A small-molecule ligand and the protein it binds are described below.
Small molecule (SMILES): CC(C)C[C@H](NC(=O)OCC1CCC(F)(F)CC1)C(=O)N[C@@H](C[C@@H]1CCNC1=O)C(O)S(=O)(=O)O

Binding-site contacts:
Ligand atom C19 contacts residue CYS155 of chain 1.B at 3.3 Å (hydrophobic).
Ligand atom C18 contacts residue CYS155 of chain 1.B at 2.8 Å (hydrophobic).
Ligand atom F03 contacts residue HIS201 of chain 1.B at 3.6 Å.
Ligand atom C14 contacts residue HIS48 of chain 1.B at 3.8 Å.
Ligand atom N17 contacts residue GLN174 of chain 1.B at 3.0 Å (h-bond).
Ligand atom C21 contacts residue HIS173 of chain 1.B at 3.8 Å.
Ligand atom O27 contacts residue GLY153 of chain 1.B at 3.7 Å.
Ligand atom C05 contacts residue VAL200 of chain 1.B at 3.9 Å (hydrophobic).
Ligand atom C21 contacts residue PHE150 of chain 1.B at 3.8 Å (hydrophobic).
Ligand atom O25 contacts residue HIS182 of chain 1.B at 3.4 Å.
Ligand atom O27 contacts residue SER154 of chain 1.B at 3.5 Å (h-bond).
Ligand atom F01 contacts residue ALA178 of chain 1.B at 3.0 Å.
Ligand atom C21 contacts residue GLU176 of chain 1.B at 3.5 Å.
Ligand atom O25 contacts residue GLU176 of chain 1.B at 3.6 Å.
Ligand atom C31 contacts residue ALA178 of chain 1.B at 3.7 Å (hydrophobic).
Ligand atom C04 contacts residue VAL200 of chain 1.B at 3.3 Å (hydrophobic).
Ligand atom C16 contacts residue GLN174 of chain 1.B at 3.7 Å.
Ligand atom C15 contacts residue GLN174 of chain 1.B at 3.8 Å.
Ligand atom N22 contacts residue PHE150 of chain 1.B at 3.3 Å (h-bond).
Ligand atom C13 contacts residue GLN199 of chain 1.B at 3.8 Å.
Ligand atom C06 contacts residue GLU176 of chain 1.B at 3.3 Å.
Ligand atom O28 contacts residue GLN199 of chain 1.B at 3.8 Å.
Ligand atom O29 contacts residue MET175 of chain 1.B at 3.3 Å.
Ligand atom C11 contacts residue GLN199 of chain 1.B at 3.5 Å.
Ligand atom O08 contacts residue GLU176 of chain 1.B at 3.9 Å.
Ligand atom C07 contacts residue GLN199 of chain 1.B at 3.5 Å.
Ligand atom C15 contacts residue ASP197 of chain 1.B at 3.9 Å.
Ligand atom C26 contacts residue CYS155 of chain 1.B at 1.8 Å (hydrophobic).
Ligand atom F01 contacts residue HIS201 of chain 1.B at 3.5 Å.
Ligand atom C11 contacts residue GLN174 of chain 1.B at 3.6 Å.
Ligand atom N22 contacts residue GLU176 of chain 1.B at 3.0 Å (salt-bridge).
Ligand atom O27 contacts residue CYS155 of chain 1.B at 2.6 Å (h-bond).
Ligand atom C12 contacts residue GLN199 of chain 1.B at 3.2 Å.
Ligand atom O29 contacts residue GLU176 of chain 1.B at 2.8 Å (salt-bridge).
Ligand atom N17 contacts residue CYS155 of chain 1.B at 3.0 Å (h-bond).
Ligand atom C23 contacts residue GLU176 of chain 1.B at 3.8 Å.
Ligand atom O25 contacts residue HIS173 of chain 1.B at 2.7 Å (h-bond).
Ligand atom C04 contacts residue HIS201 of chain 1.B at 3.9 Å.
Ligand atom O25 contacts residue PHE150 of chain 1.B at 3.4 Å.
Ligand atom N10 contacts residue GLN199 of chain 1.B at 2.9 Å (h-bond).

Sequence of chain 1.B:
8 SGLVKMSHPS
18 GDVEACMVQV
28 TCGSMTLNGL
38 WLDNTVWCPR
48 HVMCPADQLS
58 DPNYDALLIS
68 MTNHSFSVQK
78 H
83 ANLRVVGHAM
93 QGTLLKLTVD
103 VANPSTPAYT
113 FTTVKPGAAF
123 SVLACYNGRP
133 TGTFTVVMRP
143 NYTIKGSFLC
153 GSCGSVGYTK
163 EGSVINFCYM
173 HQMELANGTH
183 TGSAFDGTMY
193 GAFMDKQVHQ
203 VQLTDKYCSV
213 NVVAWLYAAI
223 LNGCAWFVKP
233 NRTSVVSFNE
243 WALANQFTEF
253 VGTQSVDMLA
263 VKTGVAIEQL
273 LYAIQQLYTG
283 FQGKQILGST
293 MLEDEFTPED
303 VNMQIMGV